Sequence of chain 1.C:
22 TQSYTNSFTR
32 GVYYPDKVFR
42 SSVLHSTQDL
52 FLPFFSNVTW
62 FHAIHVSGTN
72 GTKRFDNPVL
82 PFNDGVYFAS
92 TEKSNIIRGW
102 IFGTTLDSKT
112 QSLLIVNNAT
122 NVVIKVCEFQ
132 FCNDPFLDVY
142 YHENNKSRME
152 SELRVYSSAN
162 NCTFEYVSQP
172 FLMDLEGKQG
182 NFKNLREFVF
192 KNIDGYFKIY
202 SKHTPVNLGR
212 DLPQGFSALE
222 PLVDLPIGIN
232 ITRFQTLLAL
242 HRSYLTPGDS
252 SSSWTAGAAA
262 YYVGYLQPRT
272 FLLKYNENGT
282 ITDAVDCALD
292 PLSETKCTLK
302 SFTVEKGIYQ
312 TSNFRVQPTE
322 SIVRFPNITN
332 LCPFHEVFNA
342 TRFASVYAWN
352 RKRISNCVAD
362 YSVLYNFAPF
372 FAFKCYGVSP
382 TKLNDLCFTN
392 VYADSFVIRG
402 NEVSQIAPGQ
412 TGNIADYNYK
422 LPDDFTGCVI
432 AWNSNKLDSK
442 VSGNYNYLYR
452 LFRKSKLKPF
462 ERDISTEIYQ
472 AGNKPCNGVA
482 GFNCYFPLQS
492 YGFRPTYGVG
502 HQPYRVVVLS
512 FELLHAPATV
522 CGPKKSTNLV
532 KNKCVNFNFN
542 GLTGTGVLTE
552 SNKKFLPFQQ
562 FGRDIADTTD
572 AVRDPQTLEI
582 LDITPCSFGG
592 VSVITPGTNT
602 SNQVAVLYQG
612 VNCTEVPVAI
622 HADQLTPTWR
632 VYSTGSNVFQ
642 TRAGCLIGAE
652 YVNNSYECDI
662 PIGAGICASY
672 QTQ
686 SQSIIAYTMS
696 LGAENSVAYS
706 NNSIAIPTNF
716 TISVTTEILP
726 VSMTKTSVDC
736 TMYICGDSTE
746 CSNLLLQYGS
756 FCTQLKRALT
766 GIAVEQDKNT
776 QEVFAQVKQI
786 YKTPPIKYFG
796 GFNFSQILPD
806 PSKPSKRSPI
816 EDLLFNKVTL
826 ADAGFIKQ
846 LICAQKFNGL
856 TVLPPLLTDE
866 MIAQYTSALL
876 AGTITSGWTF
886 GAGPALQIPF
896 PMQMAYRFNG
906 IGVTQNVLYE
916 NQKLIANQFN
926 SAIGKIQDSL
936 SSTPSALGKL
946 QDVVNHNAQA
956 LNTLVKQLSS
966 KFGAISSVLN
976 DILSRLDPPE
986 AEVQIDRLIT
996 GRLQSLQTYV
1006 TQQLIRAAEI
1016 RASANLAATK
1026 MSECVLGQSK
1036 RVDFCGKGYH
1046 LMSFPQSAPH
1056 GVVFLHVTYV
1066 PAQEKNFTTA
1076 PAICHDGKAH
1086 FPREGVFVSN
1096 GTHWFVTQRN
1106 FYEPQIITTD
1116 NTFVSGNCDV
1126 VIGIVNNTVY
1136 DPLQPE

Binding-site contacts:
Ligand atom C1 contacts residue ASN122 of chain 1.C at 3.3 Å.
Ligand atom N2 contacts residue ASN122 of chain 1.C at 4.1 Å.
Ligand atom C3 contacts residue ASN119 of chain 1.C at 3.8 Å.
Ligand atom C5 contacts residue ASN119 of chain 1.C at 3.6 Å.
Ligand atom O6 contacts residue ALA120 of chain 1.C at 3.4 Å.
Ligand atom C4 contacts residue ASN122 of chain 1.C at 4.2 Å.
Ligand atom O6 contacts residue THR121 of chain 1.C at 3.8 Å.
Ligand atom C5 contacts residue ASN122 of chain 1.C at 4.2 Å.
Ligand atom O6 contacts residue ASN119 of chain 1.C at 4.4 Å.
Ligand atom O6 contacts residue ASN122 of chain 1.C at 4.2 Å.
Ligand atom N2 contacts residue ASN119 of chain 1.C at 2.9 Å (h-bond).
Ligand atom C6 contacts residue ALA120 of chain 1.C at 4.4 Å (hydrophobic).
Ligand atom C1 contacts residue ASN119 of chain 1.C at 1.4 Å.
Ligand atom C2 contacts residue ASN119 of chain 1.C at 2.5 Å.
Ligand atom O5 contacts residue ALA120 of chain 1.C at 4.3 Å.
Ligand atom C8 contacts residue VAL124 of chain 1.C at 3.9 Å (hydrophobic).
Ligand atom C7 contacts residue ASN122 of chain 1.C at 4.5 Å.
Ligand atom O5 contacts residue ASN119 of chain 1.C at 2.3 Å (h-bond).
Ligand atom O5 contacts residue ASN122 of chain 1.C at 3.2 Å (h-bond).
Ligand atom C3 contacts residue ASN122 of chain 1.C at 4.2 Å.
Ligand atom C4 contacts residue ASN119 of chain 1.C at 4.2 Å.
Ligand atom C7 contacts residue ASN119 of chain 1.C at 4.0 Å.
Ligand atom O7 contacts residue ASN122 of chain 1.C at 4.2 Å.
Ligand atom C2 contacts residue ASN122 of chain 1.C at 3.2 Å.

This small molecule binds to this protein.
Small molecule (SMILES): CC(=O)N[C@@H]1[C@@H](O)[C@H](O)[C@@H](CO)O[C@H]1O